Binding-site contacts:
Ligand atom C8 contacts residue GLY102 of chain 13.A at 3.6 Å.
Ligand atom O3 contacts residue HIS149 of chain 47.A at 4.0 Å.
Ligand atom O5 contacts residue HIS158 of chain 47.A at 3.4 Å.
Ligand atom C6 contacts residue GLY156 of chain 47.A at 4.0 Å.
Ligand atom C3 contacts residue ASN153 of chain 47.A at 3.9 Å.
Ligand atom C1 contacts residue HIS158 of chain 47.A at 4.1 Å.
Ligand atom O5 contacts residue ASN153 of chain 47.A at 2.2 Å (h-bond).
Ligand atom C3 contacts residue HIS149 of chain 47.A at 4.0 Å.
Ligand atom C4 contacts residue ASN153 of chain 47.A at 4.2 Å.
Ligand atom C8 contacts residue ASN153 of chain 47.A at 4.4 Å.
Ligand atom C1 contacts residue THR155 of chain 47.A at 3.3 Å.
Ligand atom C6 contacts residue HIS149 of chain 47.A at 4.3 Å.
Ligand atom C6 contacts residue HIS158 of chain 47.A at 4.2 Å.
Ligand atom C2 contacts residue HIS149 of chain 47.A at 3.5 Å.
Ligand atom C5 contacts residue ASN153 of chain 47.A at 3.6 Å.
Ligand atom O5 contacts residue HIS149 of chain 47.A at 3.6 Å.
Ligand atom O4 contacts residue HIS149 of chain 47.A at 4.3 Å.
Ligand atom C7 contacts residue HIS149 of chain 47.A at 4.3 Å.
Ligand atom C7 contacts residue ASN153 of chain 47.A at 4.1 Å.
Ligand atom C1 contacts residue ASN153 of chain 47.A at 1.4 Å.
Ligand atom O6 contacts residue HIS158 of chain 47.A at 4.2 Å.
Ligand atom O5 contacts residue GLY156 of chain 47.A at 4.2 Å.
Ligand atom N2 contacts residue ASN153 of chain 47.A at 3.1 Å (h-bond).
Ligand atom C5 contacts residue HIS158 of chain 47.A at 4.4 Å.
Ligand atom C2 contacts residue ASN153 of chain 47.A at 2.6 Å.
Ligand atom O7 contacts residue HIS149 of chain 47.A at 3.3 Å.
Ligand atom C5 contacts residue HIS149 of chain 47.A at 3.6 Å.
Ligand atom O5 contacts residue THR155 of chain 47.A at 3.4 Å (h-bond).
Ligand atom C5 contacts residue THR155 of chain 47.A at 4.0 Å.
Ligand atom C1 contacts residue HIS149 of chain 47.A at 3.5 Å.
Ligand atom O6 contacts residue HIS149 of chain 47.A at 3.2 Å.
Ligand atom C5 contacts residue GLY156 of chain 47.A at 4.3 Å.
Ligand atom N2 contacts residue HIS149 of chain 47.A at 4.3 Å.
Ligand atom C4 contacts residue HIS149 of chain 47.A at 3.4 Å.

A protein and the small-molecule ligand that binds it are described below.
Small molecule (SMILES): CC(=O)N[C@H]1[C@H](O[C@H]2[C@H](O)[C@@H](NC(C)=O)CO[C@@H]2CO)O[C@H](CO)[C@@H](O)[C@@H]1O

Sequence of chain 47.A:
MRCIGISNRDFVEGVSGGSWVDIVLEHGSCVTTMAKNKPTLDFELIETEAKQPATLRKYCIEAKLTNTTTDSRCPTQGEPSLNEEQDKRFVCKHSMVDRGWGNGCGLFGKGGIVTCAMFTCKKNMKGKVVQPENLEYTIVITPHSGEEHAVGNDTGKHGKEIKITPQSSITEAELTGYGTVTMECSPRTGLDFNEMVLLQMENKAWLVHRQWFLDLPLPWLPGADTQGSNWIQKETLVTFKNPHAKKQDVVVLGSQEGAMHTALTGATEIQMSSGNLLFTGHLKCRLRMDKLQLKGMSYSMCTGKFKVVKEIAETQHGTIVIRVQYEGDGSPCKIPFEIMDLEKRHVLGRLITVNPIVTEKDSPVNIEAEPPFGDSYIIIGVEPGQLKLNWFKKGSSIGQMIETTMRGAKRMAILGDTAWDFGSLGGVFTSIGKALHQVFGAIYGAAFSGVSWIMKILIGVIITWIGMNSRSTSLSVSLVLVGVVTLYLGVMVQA

Sequence of chain 13.A:
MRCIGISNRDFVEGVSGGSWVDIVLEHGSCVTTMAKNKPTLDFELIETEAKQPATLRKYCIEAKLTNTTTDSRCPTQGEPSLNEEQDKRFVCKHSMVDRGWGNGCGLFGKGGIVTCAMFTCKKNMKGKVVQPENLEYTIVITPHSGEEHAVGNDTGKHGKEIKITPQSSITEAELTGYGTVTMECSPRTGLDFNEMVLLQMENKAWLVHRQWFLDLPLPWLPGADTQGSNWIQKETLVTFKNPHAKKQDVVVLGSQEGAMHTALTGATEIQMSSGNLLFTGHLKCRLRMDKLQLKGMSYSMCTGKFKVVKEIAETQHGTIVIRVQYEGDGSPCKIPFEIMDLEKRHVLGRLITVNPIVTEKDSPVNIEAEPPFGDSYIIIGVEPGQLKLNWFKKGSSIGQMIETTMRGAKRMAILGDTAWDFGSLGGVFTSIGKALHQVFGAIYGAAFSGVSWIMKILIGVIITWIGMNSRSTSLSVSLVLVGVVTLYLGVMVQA